A small-molecule ligand and the protein it binds are described below.
Small molecule (SMILES): Nc1ncnc2c1ncn2[C@@H]1O[C@H](CO[P](=O)(O)C[P](=O)(O)OP(=O)(O)O)[C@@H](O)[C@H]1O

Binding-site contacts:
Ligand atom N6 contacts residue THR119 of chain 1.B at 3.7 Å.
Ligand atom O1G contacts residue ARG91 of chain 1.B at 2.6 Å (salt-bridge).
Ligand atom N7 contacts residue VAL126 of chain 1.B at 3.5 Å (h-bond).
Ligand atom O2B contacts residue SER127 of chain 1.B at 3.0 Å.
Ligand atom C6 contacts residue THR119 of chain 1.B at 3.7 Å.
Ligand atom O2' contacts residue GLY89 of chain 1.B at 2.7 Å (h-bond).
Ligand atom O2B contacts residue SER129 of chain 1.B at 3.5 Å (h-bond).
Ligand atom O2A contacts residue GLY9 of chain 1.B at 3.7 Å.
Ligand atom O1G contacts residue SER127 of chain 1.B at 3.6 Å.
Ligand atom N3 contacts residue VAL21 of chain 1.B at 3.8 Å.
Ligand atom N6 contacts residue TYR123 of chain 1.B at 2.8 Å (h-bond).
Ligand atom N7 contacts residue ARG91 of chain 1.B at 3.1 Å (salt-bridge).
Ligand atom PB contacts residue HIS18 of chain 1.B at 3.7 Å.
Ligand atom C2' contacts residue GLY89 of chain 1.B at 3.5 Å.
Ligand atom O4' contacts residue HIS18 of chain 1.B at 3.2 Å.
Ligand atom O1B contacts residue SER128 of chain 1.B at 3.0 Å (h-bond).
Ligand atom C5 contacts residue ARG91 of chain 1.B at 3.5 Å.
Ligand atom O5' contacts residue HIS18 of chain 1.B at 3.0 Å (h-bond).
Ligand atom O2B contacts residue SER128 of chain 1.B at 2.7 Å (h-bond).
Ligand atom N6 contacts residue ARG91 of chain 1.B at 3.7 Å.
Ligand atom C8 contacts residue HIS18 of chain 1.B at 3.4 Å.
Ligand atom O1B contacts residue HIS18 of chain 1.B at 2.9 Å (h-bond).
Ligand atom O3' contacts residue PNS1 of chain 1.F at 2.7 Å (h-bond).
Ligand atom C6 contacts residue ARG91 of chain 1.B at 3.5 Å.
Ligand atom PB contacts residue SER128 of chain 1.B at 3.4 Å.
Ligand atom C8 contacts residue ARG91 of chain 1.B at 3.5 Å.
Ligand atom PA contacts residue HIS18 of chain 1.B at 3.7 Å.
Ligand atom O2A contacts residue PHE11 of chain 1.B at 2.8 Å (h-bond).
Ligand atom O3B contacts residue ARG91 of chain 1.B at 3.8 Å.
Ligand atom C2 contacts residue THR119 of chain 1.B at 3.8 Å.
Ligand atom N6 contacts residue VAL126 of chain 1.B at 3.1 Å (h-bond).
Ligand atom O2A contacts residue SER10 of chain 1.B at 2.9 Å (h-bond).
Ligand atom N3 contacts residue GLY89 of chain 1.B at 3.4 Å.
Ligand atom O1B contacts residue SER127 of chain 1.B at 3.4 Å.
Ligand atom N1 contacts residue THR119 of chain 1.B at 3.0 Å (h-bond).
Ligand atom C2 contacts residue VAL21 of chain 1.B at 3.7 Å (hydrophobic).
Ligand atom PG contacts residue ARG91 of chain 1.B at 3.7 Å.
Ligand atom C3A contacts residue HIS18 of chain 1.B at 3.5 Å.
Ligand atom C3A contacts residue SER128 of chain 1.B at 3.2 Å.
Ligand atom N6 contacts residue GLY17 of chain 1.B at 3.7 Å.

Sequence of chain 1.B:
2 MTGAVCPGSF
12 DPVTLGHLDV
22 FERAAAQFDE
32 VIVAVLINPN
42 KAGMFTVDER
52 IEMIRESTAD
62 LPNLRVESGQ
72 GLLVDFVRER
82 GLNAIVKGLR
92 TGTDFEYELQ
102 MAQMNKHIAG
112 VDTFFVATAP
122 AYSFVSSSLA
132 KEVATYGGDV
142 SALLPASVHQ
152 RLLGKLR